The small molecule below binds the protein below.
Small molecule (SMILES): CCc1ncc(C)c2nc(CCc3nc(N4CCCC4)nn3C)nn12

Binding-site contacts:
Ligand atom C18 contacts residue TYR247 of chain 1.C at 3.5 Å (hydrophobic).
Ligand atom C03 contacts residue PHE283 of chain 1.C at 3.7 Å (hydrophobic).
Ligand atom C04 contacts residue PHE283 of chain 1.C at 3.5 Å (hydrophobic).
Ligand atom C07 contacts residue ILE246 of chain 1.C at 3.7 Å (hydrophobic).
Ligand atom C24 contacts residue PRO266 of chain 1.C at 3.6 Å (hydrophobic).
Ligand atom C03 contacts residue ILE246 of chain 1.C at 3.6 Å (hydrophobic).
Ligand atom N17 contacts residue GLY279 of chain 1.C at 3.8 Å.
Ligand atom C22 contacts residue TYR247 of chain 1.C at 3.6 Å (hydrophobic).
Ligand atom C14 contacts residue GLY279 of chain 1.C at 3.5 Å.
Ligand atom C18 contacts residue GLY279 of chain 1.C at 3.5 Å.
Ligand atom N19 contacts residue GLY279 of chain 1.C at 3.6 Å.
Ligand atom C22 contacts residue GLU275 of chain 1.C at 3.7 Å.
Ligand atom C23 contacts residue VAL276 of chain 1.C at 3.8 Å (hydrophobic).
Ligand atom C14 contacts residue TYR247 of chain 1.C at 3.8 Å (hydrophobic).
Ligand atom C14 contacts residue GLN280 of chain 1.C at 3.7 Å.
Ligand atom C13 contacts residue MET267 of chain 1.C at 3.8 Å (hydrophobic).
Ligand atom N17 contacts residue MET267 of chain 1.C at 3.5 Å.
Ligand atom N12 contacts residue PHE250 of chain 1.C at 3.7 Å.
Ligand atom C23 contacts residue LYS272 of chain 1.C at 3.3 Å.
Ligand atom N10 contacts residue GLN280 of chain 1.C at 3.1 Å (h-bond).
Ligand atom C18 contacts residue MET267 of chain 1.C at 3.7 Å (hydrophobic).
Ligand atom N01 contacts residue LEU229 of chain 1.C at 3.7 Å.
Ligand atom C02 contacts residue ILE246 of chain 1.C at 3.5 Å (hydrophobic).
Ligand atom C14 contacts residue PHE283 of chain 1.C at 3.4 Å (hydrophobic).
Ligand atom C22 contacts residue VAL276 of chain 1.C at 3.6 Å (hydrophobic).
Ligand atom C06 contacts residue LEU189 of chain 1.C at 3.5 Å (hydrophobic).
Ligand atom C15 contacts residue TYR247 of chain 1.C at 3.4 Å (hydrophobic).
Ligand atom C07 contacts residue GLN280 of chain 1.C at 3.4 Å.
Ligand atom N12 contacts residue PHE283 of chain 1.C at 3.6 Å.
Ligand atom C06 contacts residue PHE283 of chain 1.C at 3.5 Å (hydrophobic).
Ligand atom N16 contacts residue GLY279 of chain 1.C at 3.6 Å (h-bond).
Ligand atom C13 contacts residue TYR247 of chain 1.C at 3.6 Å (hydrophobic).
Ligand atom C23 contacts residue GLU275 of chain 1.C at 3.4 Å.
Ligand atom C09 contacts residue PHE283 of chain 1.C at 3.7 Å (hydrophobic).
Ligand atom N20 contacts residue MET267 of chain 1.C at 3.5 Å.
Ligand atom C25 contacts residue MET267 of chain 1.C at 3.8 Å (hydrophobic).
Ligand atom C02 contacts residue SER231 of chain 1.C at 3.8 Å.
Ligand atom C15 contacts residue GLY279 of chain 1.C at 3.3 Å.
Ligand atom N19 contacts residue TYR247 of chain 1.C at 2.4 Å (h-bond).
Ligand atom N08 contacts residue PHE283 of chain 1.C at 3.5 Å.

Sequence of chain 1.C:
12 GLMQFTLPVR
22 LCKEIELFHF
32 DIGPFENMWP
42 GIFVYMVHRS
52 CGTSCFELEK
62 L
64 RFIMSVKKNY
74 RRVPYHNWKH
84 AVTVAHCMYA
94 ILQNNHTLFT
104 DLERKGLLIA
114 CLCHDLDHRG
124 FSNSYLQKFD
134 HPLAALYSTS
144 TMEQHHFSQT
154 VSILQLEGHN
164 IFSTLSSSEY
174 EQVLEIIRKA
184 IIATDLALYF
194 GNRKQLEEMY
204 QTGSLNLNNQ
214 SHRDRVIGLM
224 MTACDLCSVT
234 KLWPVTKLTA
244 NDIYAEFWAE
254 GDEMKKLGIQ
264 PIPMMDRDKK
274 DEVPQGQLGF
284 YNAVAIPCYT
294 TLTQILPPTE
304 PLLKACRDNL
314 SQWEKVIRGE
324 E